Sequence of chain 1.C:
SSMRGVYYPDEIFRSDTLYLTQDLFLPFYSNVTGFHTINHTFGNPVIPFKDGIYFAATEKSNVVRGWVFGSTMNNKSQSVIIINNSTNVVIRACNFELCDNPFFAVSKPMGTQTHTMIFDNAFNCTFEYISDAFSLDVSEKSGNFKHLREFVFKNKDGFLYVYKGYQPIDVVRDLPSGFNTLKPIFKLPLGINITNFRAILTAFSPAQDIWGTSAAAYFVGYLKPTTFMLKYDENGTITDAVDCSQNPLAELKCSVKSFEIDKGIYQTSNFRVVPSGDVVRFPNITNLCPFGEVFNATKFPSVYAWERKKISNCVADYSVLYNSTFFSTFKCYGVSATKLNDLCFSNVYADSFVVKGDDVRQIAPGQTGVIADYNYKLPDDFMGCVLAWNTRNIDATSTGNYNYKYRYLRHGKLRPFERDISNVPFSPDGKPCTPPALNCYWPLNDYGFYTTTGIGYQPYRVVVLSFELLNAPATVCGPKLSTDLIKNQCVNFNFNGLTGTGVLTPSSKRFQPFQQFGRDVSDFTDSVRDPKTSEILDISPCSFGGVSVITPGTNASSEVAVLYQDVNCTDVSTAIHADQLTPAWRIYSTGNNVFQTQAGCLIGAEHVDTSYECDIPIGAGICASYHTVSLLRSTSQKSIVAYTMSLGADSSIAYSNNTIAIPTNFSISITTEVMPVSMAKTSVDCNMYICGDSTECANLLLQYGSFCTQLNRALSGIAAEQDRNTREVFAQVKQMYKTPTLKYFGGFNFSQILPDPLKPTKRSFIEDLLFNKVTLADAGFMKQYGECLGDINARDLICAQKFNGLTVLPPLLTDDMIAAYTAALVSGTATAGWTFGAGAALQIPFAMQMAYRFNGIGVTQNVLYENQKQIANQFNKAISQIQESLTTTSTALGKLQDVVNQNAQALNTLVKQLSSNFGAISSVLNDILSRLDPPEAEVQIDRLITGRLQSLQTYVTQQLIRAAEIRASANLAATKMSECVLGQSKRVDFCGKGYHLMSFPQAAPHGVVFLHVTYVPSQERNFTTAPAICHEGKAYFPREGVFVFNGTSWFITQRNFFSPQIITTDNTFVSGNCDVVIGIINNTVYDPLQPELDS

Binding-site contacts:
Ligand atom C6 contacts residue GLY1067 of chain 1.C at 4.2 Å.
Ligand atom O5 contacts residue HIS1065 of chain 1.C at 3.7 Å.
Ligand atom C1 contacts residue ASN1116 of chain 1.C at 1.4 Å.
Ligand atom N2 contacts residue CYS1064 of chain 1.C at 3.8 Å.
Ligand atom C4 contacts residue ASN1116 of chain 1.C at 4.2 Å.
Ligand atom O6 contacts residue HIS1065 of chain 1.C at 3.5 Å (h-bond).
Ligand atom C2 contacts residue HIS1065 of chain 1.C at 3.4 Å.
Ligand atom C7 contacts residue ASN1117 of chain 1.C at 3.9 Å.
Ligand atom C3 contacts residue HIS1065 of chain 1.C at 3.6 Å.
Ligand atom O6 contacts residue CYS1108 of chain 1.C at 3.9 Å.
Ligand atom C7 contacts residue ASN1116 of chain 1.C at 3.7 Å.
Ligand atom O7 contacts residue ASN1116 of chain 1.C at 3.9 Å.
Ligand atom C4 contacts residue GLY1067 of chain 1.C at 3.9 Å.
Ligand atom C5 contacts residue HIS1065 of chain 1.C at 4.0 Å.
Ligand atom O3 contacts residue GLU1066 of chain 1.C at 3.2 Å (salt-bridge).
Ligand atom C8 contacts residue ASN1117 of chain 1.C at 3.5 Å.
Ligand atom C2 contacts residue ASN1117 of chain 1.C at 4.2 Å.
Ligand atom N2 contacts residue ASN1116 of chain 1.C at 3.0 Å (h-bond).
Ligand atom C8 contacts residue THR1118 of chain 1.C at 3.5 Å.
Ligand atom O6 contacts residue CYS1064 of chain 1.C at 3.5 Å (h-bond).
Ligand atom O3 contacts residue HIS1065 of chain 1.C at 3.1 Å (h-bond).
Ligand atom C7 contacts residue HIS1065 of chain 1.C at 4.0 Å.
Ligand atom C2 contacts residue CYS1064 of chain 1.C at 3.5 Å (hydrophobic).
Ligand atom C4 contacts residue GLU1066 of chain 1.C at 3.8 Å.
Ligand atom C1 contacts residue HIS1065 of chain 1.C at 4.1 Å.
Ligand atom N2 contacts residue ASN1117 of chain 1.C at 3.2 Å (h-bond).
Ligand atom O5 contacts residue CYS1064 of chain 1.C at 3.7 Å.
Ligand atom C3 contacts residue ASN1116 of chain 1.C at 3.8 Å.
Ligand atom C5 contacts residue ASN1116 of chain 1.C at 3.7 Å.
Ligand atom O4 contacts residue GLU1066 of chain 1.C at 4.1 Å.
Ligand atom O4 contacts residue GLY1067 of chain 1.C at 4.3 Å.
Ligand atom O6 contacts residue GLY1067 of chain 1.C at 3.2 Å (h-bond).
Ligand atom C8 contacts residue HIS1065 of chain 1.C at 4.2 Å.
Ligand atom C2 contacts residue ASN1116 of chain 1.C at 2.5 Å.
Ligand atom C1 contacts residue CYS1064 of chain 1.C at 3.7 Å (hydrophobic).
Ligand atom N2 contacts residue HIS1065 of chain 1.C at 3.3 Å (h-bond).
Ligand atom C2 contacts residue GLU1066 of chain 1.C at 4.3 Å.
Ligand atom C4 contacts residue HIS1065 of chain 1.C at 3.3 Å.
Ligand atom O5 contacts residue ASN1116 of chain 1.C at 2.3 Å (h-bond).
Ligand atom C3 contacts residue GLU1066 of chain 1.C at 4.1 Å.

The small molecule below binds the protein below.
Small molecule (SMILES): CC(=O)N[C@@H]1[C@@H](O)[C@H](O)[C@@H](CO)O[C@H]1O